A small-molecule ligand and the protein it binds are described below.
Small molecule (SMILES): NC(=O)c1ccc(Cc2ccccc2)cc1

Sequence of chain 1.A:
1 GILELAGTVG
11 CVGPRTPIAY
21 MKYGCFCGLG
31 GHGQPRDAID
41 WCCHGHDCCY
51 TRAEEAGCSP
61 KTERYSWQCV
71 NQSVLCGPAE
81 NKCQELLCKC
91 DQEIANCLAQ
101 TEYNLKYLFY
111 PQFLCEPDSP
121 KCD

Binding-site contacts:
Ligand atom O15 contacts residue PEG1 of chain 1.H at 3.9 Å.
Ligand atom C2 contacts residue ILE2 of chain 1.A at 3.9 Å (hydrophobic).
Ligand atom C10 contacts residue HIS46 of chain 1.A at 3.8 Å.
Ligand atom O15 contacts residue CYS43 of chain 1.A at 4.1 Å.
Ligand atom C14 contacts residue HIS46 of chain 1.A at 4.0 Å.
Ligand atom C14 contacts residue CYS43 of chain 1.A at 4.1 Å (hydrophobic).
Ligand atom C11 contacts residue GLY28 of chain 1.A at 4.1 Å.
Ligand atom O15 contacts residue GLY28 of chain 1.A at 3.0 Å (h-bond).
Ligand atom C14 contacts residue CA1 of chain 1.C at 3.5 Å.
Ligand atom C14 contacts residue GLY28 of chain 1.A at 3.9 Å.
Ligand atom C10 contacts residue ILE94 of chain 1.A at 3.4 Å (hydrophobic).
Ligand atom C9 contacts residue LEU5 of chain 1.A at 3.9 Å (hydrophobic).
Ligand atom N16 contacts residue ASP47 of chain 1.A at 2.9 Å (salt-bridge).
Ligand atom C3 contacts residue ALA6 of chain 1.A at 3.9 Å (hydrophobic).
Ligand atom C7 contacts residue PRO17 of chain 1.A at 3.5 Å (hydrophobic).
Ligand atom C2 contacts residue ALA6 of chain 1.A at 3.8 Å (hydrophobic).
Ligand atom C8 contacts residue TYR20 of chain 1.A at 4.1 Å (hydrophobic).
Ligand atom O15 contacts residue PHE26 of chain 1.A at 3.0 Å (h-bond).
Ligand atom C3 contacts residue LEU5 of chain 1.A at 3.7 Å (hydrophobic).
Ligand atom C4 contacts residue PRO17 of chain 1.A at 3.7 Å (hydrophobic).
Ligand atom C13 contacts residue TYR20 of chain 1.A at 3.6 Å (hydrophobic).
Ligand atom N16 contacts residue HIS46 of chain 1.A at 3.0 Å (h-bond).
Ligand atom C7 contacts residue TYR20 of chain 1.A at 4.1 Å (hydrophobic).
Ligand atom C12 contacts residue TYR20 of chain 1.A at 3.8 Å (hydrophobic).
Ligand atom O15 contacts residue CYS27 of chain 1.A at 3.6 Å.
Ligand atom C12 contacts residue PEG1 of chain 1.H at 3.4 Å.
Ligand atom C9 contacts residue ILE94 of chain 1.A at 3.9 Å (hydrophobic).
Ligand atom C14 contacts residue PEG1 of chain 1.H at 4.0 Å.
Ligand atom C12 contacts residue GLY28 of chain 1.A at 3.5 Å.
Ligand atom O15 contacts residue ASP47 of chain 1.A at 3.1 Å (salt-bridge).
Ligand atom C10 contacts residue LEU5 of chain 1.A at 4.2 Å (hydrophobic).
Ligand atom C14 contacts residue PHE26 of chain 1.A at 4.0 Å (hydrophobic).
Ligand atom C13 contacts residue PEG1 of chain 1.H at 3.6 Å.
Ligand atom C5 contacts residue MET21 of chain 1.A at 3.4 Å (hydrophobic).
Ligand atom C14 contacts residue ASP47 of chain 1.A at 3.4 Å.
Ligand atom N16 contacts residue CYS43 of chain 1.A at 3.6 Å.
Ligand atom N16 contacts residue CA1 of chain 1.C at 3.9 Å.
Ligand atom O15 contacts residue CA1 of chain 1.C at 2.5 Å.
Ligand atom C5 contacts residue PRO17 of chain 1.A at 3.2 Å (hydrophobic).
Ligand atom C6 contacts residue MET21 of chain 1.A at 3.2 Å (hydrophobic).